This protein binds this small molecule.
Small molecule (SMILES): CNc1ncc2cc(-c3ccc(-c4nc(C)ccc4F)cc3Cl)c(=O)n(CC3OCC(N)CO3)c2n1

Sequence of chain 1.A:
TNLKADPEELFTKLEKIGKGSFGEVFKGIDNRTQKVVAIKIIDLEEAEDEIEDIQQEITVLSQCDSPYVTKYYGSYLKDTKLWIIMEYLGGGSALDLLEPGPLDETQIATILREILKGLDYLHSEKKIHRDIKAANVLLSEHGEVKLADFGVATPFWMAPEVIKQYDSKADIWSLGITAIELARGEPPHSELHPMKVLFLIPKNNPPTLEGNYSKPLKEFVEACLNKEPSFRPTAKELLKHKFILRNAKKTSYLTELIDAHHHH

Binding-site contacts:
Ligand atom C17 contacts residue ASP172 of chain 1.A at 3.4 Å.
Ligand atom N5 contacts residue ASN159 of chain 1.A at 3.0 Å (h-bond).
Ligand atom C22 contacts residue ASP172 of chain 1.A at 3.5 Å.
Ligand atom C4 contacts residue ALA61 of chain 1.A at 3.5 Å (hydrophobic).
Ligand atom C15 contacts residue GLU80 of chain 1.A at 3.2 Å.
Ligand atom N5 contacts residue EDO1 of chain 1.E at 3.2 Å (h-bond).
Ligand atom C22 contacts residue ALA158 of chain 1.A at 3.4 Å (hydrophobic).
Ligand atom C12 contacts residue ILE107 of chain 1.A at 3.5 Å (hydrophobic).
Ligand atom N3 contacts residue GLU80 of chain 1.A at 3.6 Å (salt-bridge).
Ligand atom C contacts residue LEU112 of chain 1.A at 3.5 Å (hydrophobic).
Ligand atom C2 contacts residue LEU161 of chain 1.A at 3.6 Å (hydrophobic).
Ligand atom C23 contacts residue ALA158 of chain 1.A at 3.3 Å (hydrophobic).
Ligand atom C23 contacts residue ASP172 of chain 1.A at 3.5 Å.
Ligand atom C17 contacts residue LYS63 of chain 1.A at 3.4 Å.
Ligand atom C18 contacts residue ASP172 of chain 1.A at 3.3 Å.
Ligand atom C10 contacts residue LYS63 of chain 1.A at 3.5 Å.
Ligand atom N5 contacts residue ASP172 of chain 1.A at 3.0 Å (salt-bridge).
Ligand atom N3 contacts residue LYS63 of chain 1.A at 2.9 Å (salt-bridge).
Ligand atom C14 contacts residue GLU80 of chain 1.A at 3.6 Å.
Ligand atom C12 contacts residue LEU84 of chain 1.A at 3.5 Å (hydrophobic).
Ligand atom C8 contacts residue MET109 of chain 1.A at 3.4 Å (hydrophobic).
Ligand atom CL contacts residue MET109 of chain 1.A at 3.6 Å.
Ligand atom C14 contacts residue ILE77 of chain 1.A at 3.7 Å (hydrophobic).
Ligand atom C2 contacts residue GLU110 of chain 1.A at 3.2 Å.
Ligand atom CL contacts residue ALA61 of chain 1.A at 3.4 Å.
Ligand atom F contacts residue ILE107 of chain 1.A at 3.3 Å.
Ligand atom N5 contacts residue ALA158 of chain 1.A at 3.0 Å (h-bond).
Ligand atom F contacts residue MET109 of chain 1.A at 3.6 Å.
Ligand atom C2 contacts residue ALA61 of chain 1.A at 3.6 Å (hydrophobic).
Ligand atom F contacts residue LEU84 of chain 1.A at 3.0 Å.
Ligand atom C16 contacts residue GLU80 of chain 1.A at 3.3 Å.
Ligand atom O contacts residue VAL48 of chain 1.A at 3.4 Å.
Ligand atom N contacts residue LEU112 of chain 1.A at 2.9 Å (h-bond).
Ligand atom C24 contacts residue ASP172 of chain 1.A at 3.6 Å.
Ligand atom C7 contacts residue MET109 of chain 1.A at 3.6 Å (hydrophobic).
Ligand atom C13 contacts residue ILE81 of chain 1.A at 3.6 Å (hydrophobic).
Ligand atom N1 contacts residue LEU161 of chain 1.A at 3.6 Å.
Ligand atom C16 contacts residue PHE45 of chain 1.A at 3.6 Å (hydrophobic).
Ligand atom C9 contacts residue MET109 of chain 1.A at 3.5 Å (hydrophobic).
Ligand atom N1 contacts residue LEU112 of chain 1.A at 3.0 Å (h-bond).